The protein below binds the small molecule below.
Small molecule (SMILES): C[C@]12O[C@H]1[C@H](O)c1c(cc(O)c3c1C(=O)c1cccc(O)c1-3)C2=O

Binding-site contacts:
Ligand atom C6A contacts residue HIS320 of chain 1.C at 3.5 Å.
Ligand atom C14 contacts residue HIS320 of chain 1.C at 3.5 Å.
Ligand atom C4 contacts residue TRP207 of chain 1.C at 3.8 Å (hydrophobic).
Ligand atom C4A contacts residue HIS320 of chain 1.C at 3.6 Å.
Ligand atom C2 contacts residue TRP206 of chain 1.C at 3.4 Å (hydrophobic).
Ligand atom C11 contacts residue TRP206 of chain 1.C at 3.6 Å (hydrophobic).
Ligand atom C9 contacts residue SER235 of chain 1.C at 3.7 Å.
Ligand atom C3 contacts residue ASP157 of chain 1.C at 3.2 Å.
Ligand atom O1 contacts residue PHE267 of chain 1.C at 3.3 Å.
Ligand atom C12 contacts residue TRP206 of chain 1.C at 3.3 Å (hydrophobic).
Ligand atom C8 contacts residue VAL319 of chain 1.C at 3.6 Å (hydrophobic).
Ligand atom O1 contacts residue TRP206 of chain 1.C at 2.8 Å (h-bond).
Ligand atom C9 contacts residue LEU231 of chain 1.C at 3.6 Å (hydrophobic).
Ligand atom C10 contacts residue LEU231 of chain 1.C at 3.8 Å (hydrophobic).
Ligand atom C14 contacts residue ASP157 of chain 1.C at 3.5 Å.
Ligand atom C6 contacts residue HIS320 of chain 1.C at 3.6 Å.
Ligand atom C9 contacts residue ASN234 of chain 1.C at 3.4 Å.
Ligand atom C6B contacts residue HIS320 of chain 1.C at 3.7 Å.
Ligand atom C13 contacts residue TRP206 of chain 1.C at 3.1 Å (hydrophobic).
Ligand atom O5 contacts residue TRP206 of chain 1.C at 3.7 Å.
Ligand atom C6B contacts residue TRP206 of chain 1.C at 3.7 Å (hydrophobic).
Ligand atom C6A contacts residue TRP206 of chain 1.C at 3.5 Å (hydrophobic).
Ligand atom C13 contacts residue HIS320 of chain 1.C at 3.5 Å.
Ligand atom C1 contacts residue TRP206 of chain 1.C at 3.2 Å (hydrophobic).
Ligand atom C1 contacts residue ASP157 of chain 1.C at 3.0 Å.
Ligand atom C15 contacts residue MET161 of chain 1.C at 3.6 Å (hydrophobic).
Ligand atom C12 contacts residue HIS320 of chain 1.C at 3.5 Å.
Ligand atom O6 contacts residue ASP157 of chain 1.C at 2.5 Å (salt-bridge).
Ligand atom C14 contacts residue TRP206 of chain 1.C at 3.3 Å (hydrophobic).
Ligand atom O6 contacts residue TRP92 of chain 1.C at 3.3 Å (h-bond).
Ligand atom C2 contacts residue ASP157 of chain 1.C at 2.8 Å.
Ligand atom C15 contacts residue ASP157 of chain 1.C at 3.6 Å.
Ligand atom O5 contacts residue LEU231 of chain 1.C at 3.4 Å.
Ligand atom O1 contacts residue TRP207 of chain 1.C at 3.3 Å (h-bond).
Ligand atom O4 contacts residue VAL319 of chain 1.C at 3.7 Å.
Ligand atom O5 contacts residue TYR321 of chain 1.C at 3.2 Å (h-bond).
Ligand atom C8 contacts residue ASN234 of chain 1.C at 3.4 Å.
Ligand atom C4A contacts residue ASP157 of chain 1.C at 3.8 Å.
Ligand atom O6 contacts residue HIS320 of chain 1.C at 3.2 Å (h-bond).
Ligand atom O2 contacts residue TRP207 of chain 1.C at 3.5 Å (h-bond).

Sequence of chain 1.C:
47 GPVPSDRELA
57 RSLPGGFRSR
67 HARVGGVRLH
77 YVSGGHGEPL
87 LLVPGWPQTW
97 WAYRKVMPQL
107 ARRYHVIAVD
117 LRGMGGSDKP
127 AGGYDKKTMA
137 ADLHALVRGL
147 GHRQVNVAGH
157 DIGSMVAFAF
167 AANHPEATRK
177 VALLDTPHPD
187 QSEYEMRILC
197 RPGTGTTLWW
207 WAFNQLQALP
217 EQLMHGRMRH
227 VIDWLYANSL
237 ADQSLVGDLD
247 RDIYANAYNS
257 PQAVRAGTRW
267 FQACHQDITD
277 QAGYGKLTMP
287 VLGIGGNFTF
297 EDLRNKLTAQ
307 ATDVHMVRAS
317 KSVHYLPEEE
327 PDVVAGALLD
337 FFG